Sequence of chain 1.C:
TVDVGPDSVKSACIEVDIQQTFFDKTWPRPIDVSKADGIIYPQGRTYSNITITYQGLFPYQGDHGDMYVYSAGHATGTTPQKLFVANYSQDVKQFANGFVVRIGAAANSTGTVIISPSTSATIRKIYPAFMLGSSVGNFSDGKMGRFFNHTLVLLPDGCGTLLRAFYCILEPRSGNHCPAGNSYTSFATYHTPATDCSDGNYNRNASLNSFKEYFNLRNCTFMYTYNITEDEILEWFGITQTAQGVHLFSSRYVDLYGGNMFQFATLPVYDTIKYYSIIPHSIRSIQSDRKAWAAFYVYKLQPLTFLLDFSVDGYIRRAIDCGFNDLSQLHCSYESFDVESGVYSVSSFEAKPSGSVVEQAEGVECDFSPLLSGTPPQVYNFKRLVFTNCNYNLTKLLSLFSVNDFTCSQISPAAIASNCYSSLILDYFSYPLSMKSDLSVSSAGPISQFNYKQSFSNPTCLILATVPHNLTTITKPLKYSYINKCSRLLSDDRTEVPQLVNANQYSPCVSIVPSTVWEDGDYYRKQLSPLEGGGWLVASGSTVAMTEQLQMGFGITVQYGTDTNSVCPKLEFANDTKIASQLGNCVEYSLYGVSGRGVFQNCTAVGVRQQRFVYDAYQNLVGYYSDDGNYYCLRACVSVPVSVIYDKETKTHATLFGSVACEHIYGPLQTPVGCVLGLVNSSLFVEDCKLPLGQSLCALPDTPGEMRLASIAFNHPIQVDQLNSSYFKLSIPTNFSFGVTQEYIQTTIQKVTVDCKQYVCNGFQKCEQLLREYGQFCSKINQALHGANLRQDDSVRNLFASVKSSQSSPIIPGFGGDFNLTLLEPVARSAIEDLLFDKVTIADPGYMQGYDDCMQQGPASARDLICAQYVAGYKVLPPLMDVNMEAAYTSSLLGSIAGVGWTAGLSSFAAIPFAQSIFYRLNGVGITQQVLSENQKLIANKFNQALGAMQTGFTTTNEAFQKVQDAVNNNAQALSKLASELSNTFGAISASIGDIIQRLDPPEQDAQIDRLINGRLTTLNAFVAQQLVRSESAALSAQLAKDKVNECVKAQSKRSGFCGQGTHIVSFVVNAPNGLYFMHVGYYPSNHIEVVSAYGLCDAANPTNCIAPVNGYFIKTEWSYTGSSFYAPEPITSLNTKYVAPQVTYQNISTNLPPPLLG

This small molecule binds to this protein.
Small molecule (SMILES): CC(=O)N[C@@H]1[C@@H](O)[C@H](O)[C@@H](CO)O[C@H]1O

Binding-site contacts:
Ligand atom O5 contacts residue ASN606 of chain 1.C at 2.5 Å (h-bond).
Ligand atom C4 contacts residue ASN606 of chain 1.C at 4.3 Å.
Ligand atom C3 contacts residue ASN606 of chain 1.C at 3.8 Å.
Ligand atom C5 contacts residue ASN606 of chain 1.C at 3.8 Å.
Ligand atom O7 contacts residue ASN606 of chain 1.C at 3.8 Å.
Ligand atom C1 contacts residue ASN606 of chain 1.C at 1.5 Å.
Ligand atom C2 contacts residue ASN606 of chain 1.C at 2.5 Å.
Ligand atom N2 contacts residue ASN606 of chain 1.C at 2.8 Å (h-bond).
Ligand atom C6 contacts residue ASN606 of chain 1.C at 4.5 Å.
Ligand atom C8 contacts residue ASN606 of chain 1.C at 4.4 Å.
Ligand atom C7 contacts residue ASN606 of chain 1.C at 3.4 Å.